This protein binds this small molecule.
Small molecule (SMILES): CC(C)Cn1c(=O)n(C)c(=O)c2nc[nH]c21

Sequence of chain 1.I:
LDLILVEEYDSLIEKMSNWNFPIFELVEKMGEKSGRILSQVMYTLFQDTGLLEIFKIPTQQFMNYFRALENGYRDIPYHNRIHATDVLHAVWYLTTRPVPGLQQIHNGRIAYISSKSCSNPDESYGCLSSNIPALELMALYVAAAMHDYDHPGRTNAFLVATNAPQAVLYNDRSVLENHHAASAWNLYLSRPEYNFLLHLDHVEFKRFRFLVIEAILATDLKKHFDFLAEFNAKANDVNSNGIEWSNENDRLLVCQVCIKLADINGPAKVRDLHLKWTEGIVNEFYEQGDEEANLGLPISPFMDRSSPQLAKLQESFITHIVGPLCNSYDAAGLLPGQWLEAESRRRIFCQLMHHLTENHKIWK

Binding-site contacts:
Ligand atom O6 contacts residue PHE338 of chain 1.I at 4.0 Å.
Ligand atom N7 contacts residue PHE338 of chain 1.I at 3.9 Å.
Ligand atom C10 contacts residue GLY287 of chain 1.I at 3.7 Å.
Ligand atom N1 contacts residue ILE302 of chain 1.I at 3.9 Å.
Ligand atom O6 contacts residue GLN335 of chain 1.I at 3.1 Å (h-bond).
Ligand atom N1 contacts residue PHE338 of chain 1.I at 3.4 Å.
Ligand atom N7 contacts residue LEU334 of chain 1.I at 4.2 Å.
Ligand atom N3 contacts residue PHE338 of chain 1.I at 3.2 Å.
Ligand atom N9 contacts residue PHE306 of chain 1.I at 4.1 Å.
Ligand atom C2 contacts residue TYR83 of chain 1.I at 4.1 Å (hydrophobic).
Ligand atom O2 contacts residue TYR83 of chain 1.I at 3.6 Å.
Ligand atom C8 contacts residue PHE306 of chain 1.I at 4.0 Å (hydrophobic).
Ligand atom C14 contacts residue ILE302 of chain 1.I at 4.1 Å (hydrophobic).
Ligand atom C5 contacts residue ILE302 of chain 1.I at 4.2 Å (hydrophobic).
Ligand atom C8 contacts residue PHE338 of chain 1.I at 4.1 Å (hydrophobic).
Ligand atom C5 contacts residue PHE338 of chain 1.I at 3.6 Å (hydrophobic).
Ligand atom C10 contacts residue PRO288 of chain 1.I at 3.7 Å (hydrophobic).
Ligand atom O6 contacts residue ILE302 of chain 1.I at 3.7 Å.
Ligand atom C8 contacts residue LEU334 of chain 1.I at 4.0 Å (hydrophobic).
Ligand atom C6 contacts residue PHE338 of chain 1.I at 3.5 Å (hydrophobic).
Ligand atom C5 contacts residue GLN335 of chain 1.I at 3.8 Å.
Ligand atom C10 contacts residue ILE302 of chain 1.I at 4.1 Å (hydrophobic).
Ligand atom C11 contacts residue PHE338 of chain 1.I at 3.7 Å (hydrophobic).
Ligand atom C2 contacts residue ILE285 of chain 1.I at 4.2 Å (hydrophobic).
Ligand atom C8 contacts residue GLN335 of chain 1.I at 3.9 Å.
Ligand atom C13 contacts residue LEU242 of chain 1.I at 3.8 Å (hydrophobic).
Ligand atom C10 contacts residue TYR83 of chain 1.I at 4.1 Å (hydrophobic).
Ligand atom O2 contacts residue PHE338 of chain 1.I at 3.9 Å.
Ligand atom O2 contacts residue ASP284 of chain 1.I at 3.8 Å.
Ligand atom C11 contacts residue LEU242 of chain 1.I at 4.1 Å (hydrophobic).
Ligand atom C14 contacts residue TYR83 of chain 1.I at 3.7 Å (hydrophobic).
Ligand atom C4 contacts residue PHE338 of chain 1.I at 3.6 Å (hydrophobic).
Ligand atom C14 contacts residue HIS84 of chain 1.I at 4.0 Å.
Ligand atom N7 contacts residue GLN335 of chain 1.I at 2.9 Å (h-bond).
Ligand atom C10 contacts residue PHE338 of chain 1.I at 4.1 Å (hydrophobic).
Ligand atom N9 contacts residue PHE338 of chain 1.I at 3.8 Å.
Ligand atom C2 contacts residue PHE338 of chain 1.I at 3.4 Å (hydrophobic).
Ligand atom O2 contacts residue ILE285 of chain 1.I at 3.3 Å.
Ligand atom C6 contacts residue GLN335 of chain 1.I at 4.2 Å.
Ligand atom C6 contacts residue ILE302 of chain 1.I at 3.7 Å (hydrophobic).